Sequence of chain 1.A:
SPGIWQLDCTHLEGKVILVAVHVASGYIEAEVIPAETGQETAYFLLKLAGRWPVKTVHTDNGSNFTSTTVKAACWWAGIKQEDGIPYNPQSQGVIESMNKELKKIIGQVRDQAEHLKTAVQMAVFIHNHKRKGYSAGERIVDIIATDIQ

The small molecule below binds the protein below.
Small molecule (SMILES): CC[C@H](C)[C@@H]1NC(=O)[C@H](CCCCN)NC(=O)[C@H](CC(C)C)NC(=O)[C@H](CO)NC(=O)[C@H](CC(=O)O)NC(=O)[C@H](CCSC)NC(=O)[C@H](CC(N)=O)NC(=O)[C@H](CC(=O)O)NC1=O

Binding-site contacts:
Ligand atom OD1 contacts residue GLU141 of chain 1.A at 3.3 Å (salt-bridge).
Ligand atom CG contacts residue GLU141 of chain 1.A at 3.4 Å.
Ligand atom O contacts residue GLN66 of chain 1.B at 3.4 Å.
Ligand atom CB contacts residue THR145 of chain 1.A at 3.3 Å.
Ligand atom CG1 contacts residue GLN139 of chain 1.A at 3.5 Å.
Ligand atom CB contacts residue GLN139 of chain 1.A at 3.7 Å.
Ligand atom ND2 contacts residue GLN66 of chain 1.B at 3.8 Å.
Ligand atom C contacts residue THR96 of chain 1.B at 3.5 Å.
Ligand atom CB contacts residue GLN139 of chain 1.A at 3.8 Å.
Ligand atom CG contacts residue THR145 of chain 1.A at 3.3 Å.
Ligand atom CA contacts residue GLN139 of chain 1.A at 3.6 Å.
Ligand atom CG contacts residue THR95 of chain 1.B at 3.8 Å.
Ligand atom CG contacts residue ALA99 of chain 1.B at 3.6 Å (hydrophobic).
Ligand atom CB contacts residue THR96 of chain 1.B at 3.5 Å.
Ligand atom CA contacts residue THR96 of chain 1.B at 3.8 Å.
Ligand atom CG1 contacts residue MET149 of chain 1.A at 3.7 Å (hydrophobic).
Ligand atom ND2 contacts residue GLU141 of chain 1.A at 2.9 Å (salt-bridge).
Ligand atom N contacts residue THR96 of chain 1.B at 2.9 Å (h-bond).
Ligand atom CG1 contacts residue TRP103 of chain 1.B at 3.7 Å (hydrophobic).
Ligand atom CE contacts residue ASP138 of chain 1.A at 3.7 Å.
Ligand atom N contacts residue THR96 of chain 1.B at 3.6 Å.
Ligand atom CG contacts residue GLU141 of chain 1.A at 3.7 Å.
Ligand atom CB contacts residue GLU141 of chain 1.A at 3.6 Å.
Ligand atom C contacts residue GLN139 of chain 1.A at 3.7 Å.
Ligand atom NZ contacts residue ASP138 of chain 1.A at 2.8 Å (salt-bridge).
Ligand atom CB contacts residue GLU141 of chain 1.A at 3.6 Å.
Ligand atom OD1 contacts residue GLN66 of chain 1.B at 3.0 Å (h-bond).
Ligand atom CG contacts residue GLU141 of chain 1.A at 3.6 Å.
Ligand atom OD2 contacts residue GLU141 of chain 1.A at 2.7 Å (salt-bridge).
Ligand atom OD1 contacts residue THR145 of chain 1.A at 2.8 Å (h-bond).
Ligand atom OD2 contacts residue ALA140 of chain 1.A at 3.6 Å.
Ligand atom CD contacts residue ASP138 of chain 1.A at 3.5 Å.
Ligand atom O contacts residue THR96 of chain 1.B at 3.7 Å.
Ligand atom OD1 contacts residue HIS142 of chain 1.A at 2.9 Å (h-bond).
Ligand atom CG contacts residue GLN66 of chain 1.B at 3.3 Å.
Ligand atom O contacts residue THR96 of chain 1.B at 3.4 Å.
Ligand atom CG2 contacts residue ALA100 of chain 1.B at 3.7 Å (hydrophobic).
Ligand atom CB contacts residue MET149 of chain 1.A at 3.6 Å (hydrophobic).
Ligand atom CB contacts residue THR95 of chain 1.B at 3.8 Å.
Ligand atom N contacts residue GLN139 of chain 1.A at 2.9 Å (h-bond).

Sequence of chain 1.B:
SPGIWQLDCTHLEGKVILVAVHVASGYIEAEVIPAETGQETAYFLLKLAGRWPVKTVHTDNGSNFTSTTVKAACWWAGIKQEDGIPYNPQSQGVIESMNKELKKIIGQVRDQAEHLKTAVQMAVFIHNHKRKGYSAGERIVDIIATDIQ